Sequence of chain 2.A:
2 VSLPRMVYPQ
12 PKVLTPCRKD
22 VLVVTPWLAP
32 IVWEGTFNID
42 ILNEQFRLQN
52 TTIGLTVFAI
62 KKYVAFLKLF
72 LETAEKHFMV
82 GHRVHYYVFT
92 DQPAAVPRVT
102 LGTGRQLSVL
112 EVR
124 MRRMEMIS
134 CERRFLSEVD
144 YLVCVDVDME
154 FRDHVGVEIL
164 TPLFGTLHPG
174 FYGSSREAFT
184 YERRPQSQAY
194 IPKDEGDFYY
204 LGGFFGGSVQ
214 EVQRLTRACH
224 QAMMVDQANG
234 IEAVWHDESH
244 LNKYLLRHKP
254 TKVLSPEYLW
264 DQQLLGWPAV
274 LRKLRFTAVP

The protein below binds the small molecule below.
Small molecule (SMILES): OC[C@H]1O[C@@H](O)[C@H](O)[C@@H](O)[C@H]1O

Binding-site contacts:
Ligand atom C3 contacts residue HIS171 of chain 2.A at 4.4 Å.
Ligand atom O6 contacts residue TYR202 of chain 2.A at 4.4 Å.
Ligand atom C3 contacts residue TRP238 of chain 2.A at 3.8 Å (hydrophobic).
Ligand atom C4 contacts residue GLU241 of chain 2.A at 3.1 Å.
Ligand atom O4 contacts residue TYR202 of chain 2.A at 4.2 Å.
Ligand atom C5 contacts residue THR183 of chain 2.A at 4.3 Å.
Ligand atom C6 contacts residue PHE174 of chain 2.A at 3.7 Å (hydrophobic).
Ligand atom O1 contacts residue HIS171 of chain 2.A at 3.8 Å.
Ligand atom C2 contacts residue HIS171 of chain 2.A at 3.8 Å.
Ligand atom O6 contacts residue THR183 of chain 2.A at 2.2 Å (h-bond).
Ligand atom C6 contacts residue HIS171 of chain 2.A at 4.0 Å.
Ligand atom O5 contacts residue HIS171 of chain 2.A at 3.4 Å (h-bond).
Ligand atom O6 contacts residue TRP238 of chain 2.A at 3.3 Å (h-bond).
Ligand atom C6 contacts residue TYR202 of chain 2.A at 3.7 Å (hydrophobic).
Ligand atom C5 contacts residue TRP238 of chain 2.A at 3.5 Å (hydrophobic).
Ligand atom C3 contacts residue GLU241 of chain 2.A at 4.4 Å.
Ligand atom C6 contacts residue TRP238 of chain 2.A at 3.5 Å (hydrophobic).
Ligand atom C6 contacts residue THR183 of chain 2.A at 2.8 Å.
Ligand atom C5 contacts residue GLU241 of chain 2.A at 4.0 Å.
Ligand atom C5 contacts residue HIS171 of chain 2.A at 3.9 Å.
Ligand atom O5 contacts residue PHE174 of chain 2.A at 4.1 Å.
Ligand atom C4 contacts residue TRP238 of chain 2.A at 3.8 Å (hydrophobic).
Ligand atom O3 contacts residue TRP238 of chain 2.A at 4.2 Å.
Ligand atom O4 contacts residue HIS171 of chain 2.A at 2.6 Å (h-bond).
Ligand atom C6 contacts residue GLU241 of chain 2.A at 3.6 Å.
Ligand atom O6 contacts residue PHE174 of chain 2.A at 3.2 Å.
Ligand atom C4 contacts residue HIS171 of chain 2.A at 3.7 Å.
Ligand atom O4 contacts residue GLU241 of chain 2.A at 2.6 Å (salt-bridge).
Ligand atom C1 contacts residue HIS171 of chain 2.A at 3.9 Å.